Sequence of chain 1.B:
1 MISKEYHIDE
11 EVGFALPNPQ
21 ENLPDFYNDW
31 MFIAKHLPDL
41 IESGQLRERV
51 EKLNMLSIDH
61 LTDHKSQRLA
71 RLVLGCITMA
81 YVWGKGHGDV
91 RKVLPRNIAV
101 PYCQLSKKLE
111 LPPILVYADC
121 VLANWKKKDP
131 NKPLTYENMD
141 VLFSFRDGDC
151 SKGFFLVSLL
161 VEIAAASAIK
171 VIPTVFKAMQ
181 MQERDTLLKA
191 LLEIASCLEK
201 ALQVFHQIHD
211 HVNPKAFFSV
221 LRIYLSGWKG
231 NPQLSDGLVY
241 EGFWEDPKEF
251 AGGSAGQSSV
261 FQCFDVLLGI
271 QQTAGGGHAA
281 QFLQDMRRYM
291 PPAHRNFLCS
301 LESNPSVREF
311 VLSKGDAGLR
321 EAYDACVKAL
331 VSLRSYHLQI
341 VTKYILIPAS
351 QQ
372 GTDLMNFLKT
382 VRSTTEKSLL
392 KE

This small molecule binds to this protein.
Small molecule (SMILES): CC(=O)NCCSc1nonc1/C(=N/O)N[C@H]1Cc2ccc(F)cc21

Binding-site contacts:
Ligand atom C24 contacts residue PHE154 of chain 1.B at 3.3 Å (hydrophobic).
Ligand atom C22 contacts residue GLY253 of chain 1.B at 3.8 Å.
Ligand atom N8 contacts residue ALA255 of chain 1.B at 3.6 Å (h-bond).
Ligand atom N8 contacts residue HEM1 of chain 1.E at 2.9 Å (h-bond).
Ligand atom C3 contacts residue VAL121 of chain 1.B at 3.8 Å (hydrophobic).
Ligand atom F1 contacts residue LEU225 of chain 1.B at 3.7 Å.
Ligand atom C19 contacts residue HEM1 of chain 1.E at 3.7 Å.
Ligand atom C9 contacts residue ALA255 of chain 1.B at 3.6 Å (hydrophobic).
Ligand atom C6 contacts residue HEM1 of chain 1.E at 3.5 Å.
Ligand atom C22 contacts residue SER226 of chain 1.B at 3.7 Å.
Ligand atom C12 contacts residue HEM1 of chain 1.E at 3.6 Å.
Ligand atom C22 contacts residue ARG222 of chain 1.B at 3.7 Å.
Ligand atom C25 contacts residue PHE154 of chain 1.B at 3.6 Å (hydrophobic).
Ligand atom C7 contacts residue PHE154 of chain 1.B at 3.4 Å (hydrophobic).
Ligand atom C4 contacts residue VAL121 of chain 1.B at 3.6 Å (hydrophobic).
Ligand atom C22 contacts residue LEU225 of chain 1.B at 3.4 Å (hydrophobic).
Ligand atom N10 contacts residue SER254 of chain 1.B at 3.1 Å (h-bond).
Ligand atom S17 contacts residue SER254 of chain 1.B at 3.5 Å (h-bond).
Ligand atom F1 contacts residue SER254 of chain 1.B at 3.5 Å.
Ligand atom C18 contacts residue HEM1 of chain 1.E at 3.5 Å.
Ligand atom C9 contacts residue HEM1 of chain 1.E at 3.1 Å.
Ligand atom N10 contacts residue ALA255 of chain 1.B at 3.3 Å (h-bond).
Ligand atom C5 contacts residue PHE154 of chain 1.B at 3.6 Å (hydrophobic).
Ligand atom S17 contacts residue HEM1 of chain 1.E at 3.3 Å (h-bond).
Ligand atom C25 contacts residue GLY253 of chain 1.B at 3.7 Å.
Ligand atom O14 contacts residue PHE217 of chain 1.B at 3.2 Å.
Ligand atom C3 contacts residue TYR117 of chain 1.B at 3.7 Å (hydrophobic).
Ligand atom N13 contacts residue PHE154 of chain 1.B at 3.7 Å.
Ligand atom O11 contacts residue HEM1 of chain 1.E at 2.4 Å.
Ligand atom C6 contacts residue SER158 of chain 1.B at 3.2 Å.
Ligand atom N10 contacts residue HEM1 of chain 1.E at 2.9 Å (h-bond).
Ligand atom N13 contacts residue PHE217 of chain 1.B at 3.7 Å.
Ligand atom C5 contacts residue SER158 of chain 1.B at 3.7 Å.
Ligand atom O11 contacts residue SER254 of chain 1.B at 3.1 Å (h-bond).
Ligand atom C7 contacts residue HEM1 of chain 1.E at 3.5 Å.
Ligand atom F1 contacts residue GLY253 of chain 1.B at 3.1 Å.
Ligand atom C4 contacts residue TYR117 of chain 1.B at 3.6 Å (hydrophobic).
Ligand atom O11 contacts residue GLY256 of chain 1.B at 3.3 Å (h-bond).
Ligand atom N20 contacts residue GLY253 of chain 1.B at 3.3 Å (h-bond).
Ligand atom O11 contacts residue ALA255 of chain 1.B at 2.9 Å (h-bond).